Sequence of chain 1.B:
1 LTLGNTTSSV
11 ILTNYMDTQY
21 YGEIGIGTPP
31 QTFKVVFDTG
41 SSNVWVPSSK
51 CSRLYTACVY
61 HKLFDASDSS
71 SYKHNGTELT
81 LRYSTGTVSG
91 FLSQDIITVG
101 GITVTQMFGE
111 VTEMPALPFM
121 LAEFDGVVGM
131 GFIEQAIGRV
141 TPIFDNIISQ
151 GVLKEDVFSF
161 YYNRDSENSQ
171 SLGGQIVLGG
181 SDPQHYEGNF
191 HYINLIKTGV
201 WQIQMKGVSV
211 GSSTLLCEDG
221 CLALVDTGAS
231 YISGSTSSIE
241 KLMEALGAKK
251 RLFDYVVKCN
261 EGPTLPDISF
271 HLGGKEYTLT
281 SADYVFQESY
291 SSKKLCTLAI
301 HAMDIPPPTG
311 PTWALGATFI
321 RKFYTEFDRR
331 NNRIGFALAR

This protein binds this small molecule.
Small molecule (SMILES): Cc1ccc(F)cc1Oc1c(C(=O)N2CCNCC2)c2ccnc(Cc3ccccc3)c2n1-c1ccccc1

Binding-site contacts:
Ligand atom C52 contacts residue THR85 of chain 1.B at 3.8 Å.
Ligand atom C47 contacts residue PHE119 of chain 1.B at 3.8 Å (hydrophobic).
Ligand atom C56 contacts residue ALA229 of chain 1.B at 3.8 Å (hydrophobic).
Ligand atom C15 contacts residue GLN19 of chain 1.B at 4.0 Å.
Ligand atom C42 contacts residue TYR83 of chain 1.B at 3.7 Å (hydrophobic).
Ligand atom C31 contacts residue THR85 of chain 1.B at 3.6 Å.
Ligand atom C56 contacts residue ASP226 of chain 1.B at 3.2 Å.
Ligand atom C58 contacts residue ASP38 of chain 1.B at 3.1 Å.
Ligand atom O54 contacts residue SER84 of chain 1.B at 3.7 Å.
Ligand atom F51 contacts residue VAL36 of chain 1.B at 3.4 Å.
Ligand atom C17 contacts residue PRO118 of chain 1.B at 3.8 Å (hydrophobic).
Ligand atom N57 contacts residue ASP226 of chain 1.B at 3.2 Å (salt-bridge).
Ligand atom F51 contacts residue GLY228 of chain 1.B at 3.3 Å.
Ligand atom C30 contacts residue THR85 of chain 1.B at 3.9 Å.
Ligand atom C11 contacts residue THR85 of chain 1.B at 3.4 Å.
Ligand atom N9 contacts residue THR85 of chain 1.B at 3.7 Å.
Ligand atom O37 contacts residue THR85 of chain 1.B at 3.7 Å.
Ligand atom C55 contacts residue ASP226 of chain 1.B at 3.6 Å.
Ligand atom O54 contacts residue TYR83 of chain 1.B at 3.3 Å.
Ligand atom C16 contacts residue PRO118 of chain 1.B at 3.7 Å (hydrophobic).
Ligand atom C6 contacts residue THR85 of chain 1.B at 4.0 Å.
Ligand atom C14 contacts residue GLN19 of chain 1.B at 3.9 Å.
Ligand atom C41 contacts residue ASP38 of chain 1.B at 3.5 Å.
Ligand atom C58 contacts residue TYR83 of chain 1.B at 4.0 Å (hydrophobic).
Ligand atom C3 contacts residue THR85 of chain 1.B at 3.8 Å.
Ligand atom C47 contacts residue TYR83 of chain 1.B at 3.7 Å (hydrophobic).
Ligand atom C5 contacts residue THR85 of chain 1.B at 3.7 Å.
Ligand atom C41 contacts residue VAL127 of chain 1.B at 3.4 Å (hydrophobic).
Ligand atom C56 contacts residue GLY228 of chain 1.B at 3.5 Å.
Ligand atom C59 contacts residue SER84 of chain 1.B at 3.6 Å.
Ligand atom C4 contacts residue THR85 of chain 1.B at 3.6 Å.
Ligand atom C42 contacts residue VAL127 of chain 1.B at 3.6 Å (hydrophobic).
Ligand atom C23 contacts residue SER230 of chain 1.B at 3.9 Å.
Ligand atom F51 contacts residue ASP38 of chain 1.B at 3.2 Å.
Ligand atom C10 contacts residue THR85 of chain 1.B at 3.3 Å.
Ligand atom O54 contacts residue THR85 of chain 1.B at 3.2 Å (h-bond).
Ligand atom N57 contacts residue ASP38 of chain 1.B at 2.8 Å (salt-bridge).
Ligand atom C39 contacts residue GLY228 of chain 1.B at 3.7 Å.
Ligand atom C40 contacts residue ASP38 of chain 1.B at 3.7 Å.
Ligand atom C56 contacts residue ASP38 of chain 1.B at 3.2 Å.